Binding-site contacts:
Ligand atom N contacts residue CYS86 of chain 1.A at 3.8 Å.
Ligand atom N6 contacts residue ALA35 of chain 1.A at 3.9 Å.
Ligand atom C3 contacts residue LEU136 of chain 1.A at 3.8 Å (hydrophobic).
Ligand atom C12 contacts residue CYS86 of chain 1.A at 3.2 Å (hydrophobic).
Ligand atom N28 contacts residue LYS37 of chain 1.A at 3.7 Å.
Ligand atom C29 contacts residue ASP147 of chain 1.A at 3.5 Å.
Ligand atom C4 contacts residue LEU136 of chain 1.A at 3.4 Å (hydrophobic).
Ligand atom N contacts residue GLU84 of chain 1.A at 2.8 Å (salt-bridge).
Ligand atom N27 contacts residue LYS37 of chain 1.A at 2.7 Å (salt-bridge).
Ligand atom C10 contacts residue LEU14 of chain 1.A at 3.8 Å (hydrophobic).
Ligand atom C29 contacts residue SER146 of chain 1.A at 3.7 Å.
Ligand atom C13 contacts residue SER87 of chain 1.A at 3.8 Å.
Ligand atom N26 contacts residue ASP147 of chain 1.A at 3.3 Å.
Ligand atom C25 contacts residue LEU83 of chain 1.A at 3.7 Å (hydrophobic).
Ligand atom O contacts residue SER146 of chain 1.A at 3.4 Å.
Ligand atom N6 contacts residue TYR85 of chain 1.A at 3.7 Å.
Ligand atom C16 contacts residue LEU14 of chain 1.A at 3.8 Å (hydrophobic).
Ligand atom C25 contacts residue ASP147 of chain 1.A at 3.5 Å.
Ligand atom C7 contacts residue LEU136 of chain 1.A at 3.7 Å (hydrophobic).
Ligand atom N9 contacts residue CYS86 of chain 1.A at 2.7 Å (h-bond).
Ligand atom C5 contacts residue ALA35 of chain 1.A at 3.9 Å (hydrophobic).
Ligand atom C12 contacts residue GLY89 of chain 1.A at 3.7 Å.
Ligand atom O contacts residue ASP147 of chain 1.A at 2.7 Å (salt-bridge).
Ligand atom N6 contacts residue GLU84 of chain 1.A at 3.6 Å (salt-bridge).
Ligand atom N9 contacts residue TYR85 of chain 1.A at 3.6 Å.
Ligand atom C22 contacts residue THR13 of chain 1.A at 3.8 Å.
Ligand atom N26 contacts residue LYS37 of chain 1.A at 3.5 Å (salt-bridge).
Ligand atom N27 contacts residue ASP147 of chain 1.A at 3.8 Å.
Ligand atom N6 contacts residue CYS86 of chain 1.A at 3.1 Å (h-bond).
Ligand atom C29 contacts residue VAL67 of chain 1.A at 3.7 Å (hydrophobic).
Ligand atom C22 contacts residue GLN12 of chain 1.A at 3.4 Å.
Ligand atom C13 contacts residue GLY89 of chain 1.A at 3.5 Å.
Ligand atom C8 contacts residue CYS86 of chain 1.A at 3.8 Å (hydrophobic).
Ligand atom C13 contacts residue CYS86 of chain 1.A at 3.3 Å (hydrophobic).
Ligand atom C23 contacts residue LEU14 of chain 1.A at 3.9 Å (hydrophobic).
Ligand atom C5 contacts residue LEU136 of chain 1.A at 3.5 Å (hydrophobic).
Ligand atom N contacts residue ALA35 of chain 1.A at 3.5 Å.
Ligand atom C29 contacts residue LEU83 of chain 1.A at 3.8 Å (hydrophobic).
Ligand atom C14 contacts residue GLY89 of chain 1.A at 3.7 Å.
Ligand atom N contacts residue LEU136 of chain 1.A at 3.8 Å.

The small molecule below binds the protein below.
Small molecule (SMILES): OCc1n[nH]nc1-c1ccc2c(-c3cc4cc(CN5CCCCC5)ccc4[nH]3)n[nH]c2c1

Sequence of chain 1.A:
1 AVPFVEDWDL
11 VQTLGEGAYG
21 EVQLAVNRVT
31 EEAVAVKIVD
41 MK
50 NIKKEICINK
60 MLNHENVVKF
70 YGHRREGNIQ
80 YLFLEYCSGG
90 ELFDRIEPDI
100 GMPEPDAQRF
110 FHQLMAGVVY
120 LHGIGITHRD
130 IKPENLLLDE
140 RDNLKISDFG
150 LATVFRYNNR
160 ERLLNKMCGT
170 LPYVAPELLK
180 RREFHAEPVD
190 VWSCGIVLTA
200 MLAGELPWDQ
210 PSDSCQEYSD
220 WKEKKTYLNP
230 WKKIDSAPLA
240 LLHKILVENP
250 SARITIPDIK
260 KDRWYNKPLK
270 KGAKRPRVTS